Binding-site contacts:
Ligand atom C1 contacts residue TYR320 of chain 3.A at 3.1 Å (hydrophobic).
Ligand atom C4 contacts residue GLU37 of chain 3.A at 3.6 Å.
Ligand atom C82 contacts residue ILE141 of chain 3.A at 3.9 Å (hydrophobic).
Ligand atom O1B contacts residue TYR320 of chain 3.A at 3.4 Å (h-bond).
Ligand atom O1B contacts residue ARG286 of chain 3.A at 2.8 Å (salt-bridge).
Ligand atom C6 contacts residue TYR320 of chain 3.A at 4.0 Å (hydrophobic).
Ligand atom C1 contacts residue TYR262 of chain 3.A at 3.9 Å (hydrophobic).
Ligand atom C8 contacts residue GLU195 of chain 3.A at 3.6 Å.
Ligand atom O1A contacts residue TYR262 of chain 3.A at 2.9 Å (h-bond).
Ligand atom C9 contacts residue GLU195 of chain 3.A at 3.3 Å.
Ligand atom C10 contacts residue ARG70 of chain 3.A at 3.9 Å.
Ligand atom C91 contacts residue ARG211 of chain 3.A at 3.7 Å.
Ligand atom C7 contacts residue TYR320 of chain 3.A at 3.6 Å (hydrophobic).
Ligand atom C3 contacts residue TYR320 of chain 3.A at 3.3 Å (hydrophobic).
Ligand atom C1 contacts residue ARG286 of chain 3.A at 3.5 Å.
Ligand atom N4 contacts residue ASP69 of chain 3.A at 3.3 Å (salt-bridge).
Ligand atom C2 contacts residue TYR320 of chain 3.A at 3.0 Å (hydrophobic).
Ligand atom O10 contacts residue ARG70 of chain 3.A at 2.8 Å (salt-bridge).
Ligand atom O1A contacts residue TYR320 of chain 3.A at 3.6 Å.
Ligand atom C6 contacts residue GLU196 of chain 3.A at 3.9 Å.
Ligand atom C4 contacts residue ASP69 of chain 3.A at 3.6 Å.
Ligand atom C91 contacts residue ASN213 of chain 3.A at 3.3 Å.
Ligand atom C3 contacts residue ASP69 of chain 3.A at 3.2 Å.
Ligand atom C4 contacts residue GLU196 of chain 3.A at 3.9 Å.
Ligand atom C11 contacts residue TRP97 of chain 3.A at 3.8 Å (hydrophobic).
Ligand atom C4 contacts residue TYR320 of chain 3.A at 3.5 Å (hydrophobic).
Ligand atom C1 contacts residue ARG36 of chain 3.A at 3.8 Å.
Ligand atom C81 contacts residue GLU195 of chain 3.A at 3.8 Å.
Ligand atom C3 contacts residue GLU37 of chain 3.A at 3.4 Å.
Ligand atom C3 contacts residue ARG36 of chain 3.A at 3.6 Å.
Ligand atom C82 contacts residue ARG143 of chain 3.A at 3.8 Å.
Ligand atom C5 contacts residue ASP69 of chain 3.A at 3.9 Å.
Ligand atom C81 contacts residue SER165 of chain 3.A at 3.8 Å.
Ligand atom O1A contacts residue ARG286 of chain 3.A at 2.7 Å (salt-bridge).
Ligand atom C9 contacts residue ARG211 of chain 3.A at 3.9 Å.
Ligand atom O1A contacts residue ARG211 of chain 3.A at 3.4 Å (salt-bridge).
Ligand atom N4 contacts residue GLU37 of chain 3.A at 2.9 Å (salt-bridge).
Ligand atom O10 contacts residue ASP69 of chain 3.A at 3.5 Å.
Ligand atom C1 contacts residue ARG211 of chain 3.A at 4.0 Å.
Ligand atom O1B contacts residue ARG36 of chain 3.A at 2.7 Å (salt-bridge).

A small-molecule ligand and the protein it binds are described below.
Small molecule (SMILES): CCC(CC)O[C@@H]1C=C(C(=O)O)C[C@H](N)[C@H]1NC(C)=O

Sequence of chain 3.A:
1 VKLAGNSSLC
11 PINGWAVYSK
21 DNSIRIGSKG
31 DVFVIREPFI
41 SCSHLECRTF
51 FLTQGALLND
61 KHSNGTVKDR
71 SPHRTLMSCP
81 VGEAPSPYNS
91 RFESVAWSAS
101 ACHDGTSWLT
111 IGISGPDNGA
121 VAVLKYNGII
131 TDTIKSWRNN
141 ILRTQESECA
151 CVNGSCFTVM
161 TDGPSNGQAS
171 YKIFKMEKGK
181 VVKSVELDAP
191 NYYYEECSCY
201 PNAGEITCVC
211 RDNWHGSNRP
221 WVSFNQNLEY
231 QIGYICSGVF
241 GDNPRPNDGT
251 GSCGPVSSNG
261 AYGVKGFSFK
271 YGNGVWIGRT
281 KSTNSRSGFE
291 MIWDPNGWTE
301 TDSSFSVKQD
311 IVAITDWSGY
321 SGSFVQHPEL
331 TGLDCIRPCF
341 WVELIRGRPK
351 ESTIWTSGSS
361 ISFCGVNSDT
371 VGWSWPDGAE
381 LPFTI